A small-molecule ligand and the protein it binds are described below.
Small molecule (SMILES): CC(=O)N[C@@H]1[C@@H](O)[C@H](O)[C@@H](CO)O[C@H]1O

Sequence of chain 1.B:
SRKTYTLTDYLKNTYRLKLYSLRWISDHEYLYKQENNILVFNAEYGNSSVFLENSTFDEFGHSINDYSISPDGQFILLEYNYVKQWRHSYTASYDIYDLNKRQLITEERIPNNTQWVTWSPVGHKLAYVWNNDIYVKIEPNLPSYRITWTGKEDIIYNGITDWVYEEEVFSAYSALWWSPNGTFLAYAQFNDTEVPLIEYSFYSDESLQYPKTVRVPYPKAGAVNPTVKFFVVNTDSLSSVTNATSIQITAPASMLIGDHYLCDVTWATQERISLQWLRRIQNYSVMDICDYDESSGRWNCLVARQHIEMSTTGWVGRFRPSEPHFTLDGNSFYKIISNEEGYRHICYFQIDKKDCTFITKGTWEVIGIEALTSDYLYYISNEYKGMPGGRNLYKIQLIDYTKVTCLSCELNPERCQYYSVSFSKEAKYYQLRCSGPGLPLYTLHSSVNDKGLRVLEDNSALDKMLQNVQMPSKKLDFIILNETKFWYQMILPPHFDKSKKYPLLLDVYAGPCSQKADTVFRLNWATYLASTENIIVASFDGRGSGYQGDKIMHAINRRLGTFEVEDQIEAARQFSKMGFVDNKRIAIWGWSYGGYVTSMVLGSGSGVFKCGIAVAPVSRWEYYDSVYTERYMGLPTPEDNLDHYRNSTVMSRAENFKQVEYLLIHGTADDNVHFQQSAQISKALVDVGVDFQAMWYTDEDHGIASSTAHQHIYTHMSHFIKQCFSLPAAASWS

Binding-site contacts:
Ligand atom C2 contacts residue ASN47 of chain 1.B at 2.5 Å.
Ligand atom C1 contacts residue ASN42 of chain 1.B at 4.4 Å.
Ligand atom C8 contacts residue ASN42 of chain 1.B at 4.0 Å.
Ligand atom C4 contacts residue ASN47 of chain 1.B at 4.2 Å.
Ligand atom O7 contacts residue SER48 of chain 1.B at 3.6 Å.
Ligand atom C8 contacts residue SER48 of chain 1.B at 4.5 Å.
Ligand atom C8 contacts residue SER49 of chain 1.B at 4.0 Å.
Ligand atom C3 contacts residue ASN47 of chain 1.B at 3.8 Å.
Ligand atom C8 contacts residue PHE41 of chain 1.B at 4.4 Å (hydrophobic).
Ligand atom C7 contacts residue ASN42 of chain 1.B at 4.2 Å.
Ligand atom N2 contacts residue ASN42 of chain 1.B at 3.9 Å.
Ligand atom C8 contacts residue GLU29 of chain 1.B at 4.1 Å.
Ligand atom C5 contacts residue ASN47 of chain 1.B at 3.7 Å.
Ligand atom C8 contacts residue VAL40 of chain 1.B at 3.7 Å (hydrophobic).
Ligand atom O5 contacts residue ASN47 of chain 1.B at 2.3 Å (h-bond).
Ligand atom C7 contacts residue SER49 of chain 1.B at 3.8 Å.
Ligand atom C8 contacts residue ASN47 of chain 1.B at 3.9 Å.
Ligand atom O7 contacts residue ASN47 of chain 1.B at 3.0 Å (h-bond).
Ligand atom C7 contacts residue SER48 of chain 1.B at 4.5 Å.
Ligand atom O7 contacts residue SER49 of chain 1.B at 3.2 Å (h-bond).
Ligand atom C7 contacts residue ASN47 of chain 1.B at 3.3 Å.
Ligand atom N2 contacts residue ASN47 of chain 1.B at 3.0 Å (h-bond).
Ligand atom C1 contacts residue ASN47 of chain 1.B at 1.4 Å.